A small-molecule ligand and the protein it binds are described below.
Small molecule (SMILES): O=C(O)CCCC[C@H]1[C@H]2NC(=O)N[C@H]2C[S@@]1=O

Binding-site contacts:
Ligand atom N2 contacts residue PHE5 of chain 1.A at 3.1 Å.
Ligand atom C10 contacts residue TYR21 of chain 1.A at 3.6 Å (hydrophobic).
Ligand atom C3 contacts residue HIS47 of chain 1.A at 4.2 Å.
Ligand atom C10 contacts residue ILE9 of chain 1.A at 3.6 Å (hydrophobic).
Ligand atom C11 contacts residue SER22 of chain 1.A at 4.2 Å.
Ligand atom C9 contacts residue TYR21 of chain 1.A at 3.6 Å (hydrophobic).
Ligand atom C3 contacts residue PHE5 of chain 1.A at 3.5 Å (hydrophobic).
Ligand atom C2 contacts residue HIS47 of chain 1.A at 3.8 Å.
Ligand atom O12 contacts residue TYR21 of chain 1.A at 3.6 Å (h-bond).
Ligand atom C2 contacts residue PHE5 of chain 1.A at 4.1 Å (hydrophobic).
Ligand atom O3 contacts residue PHE5 of chain 1.A at 3.7 Å.
Ligand atom S1 contacts residue HIS47 of chain 1.A at 3.8 Å.
Ligand atom C9 contacts residue PHE5 of chain 1.A at 3.5 Å (hydrophobic).
Ligand atom C8 contacts residue TYR21 of chain 1.A at 2.9 Å (hydrophobic).
Ligand atom C6 contacts residue HIS47 of chain 1.A at 3.9 Å.
Ligand atom N1 contacts residue PHE5 of chain 1.A at 3.8 Å.
Ligand atom C8 contacts residue PHE96 of chain 1.A at 4.0 Å (hydrophobic).
Ligand atom O10 contacts residue ASP48 of chain 1.A at 3.0 Å (salt-bridge).
Ligand atom N1 contacts residue HIS47 of chain 1.A at 3.4 Å.
Ligand atom C11 contacts residue TYR21 of chain 1.A at 4.1 Å (hydrophobic).
Ligand atom C7 contacts residue TYR21 of chain 1.A at 3.1 Å (hydrophobic).
Ligand atom C7 contacts residue GLY29 of chain 1.A at 3.4 Å.
Ligand atom C7 contacts residue CYS28 of chain 1.A at 3.9 Å (hydrophobic).
Ligand atom O10 contacts residue HIS47 of chain 1.A at 2.9 Å (h-bond).
Ligand atom O10 contacts residue CYS44 of chain 1.A at 3.2 Å (h-bond).
Ligand atom C4 contacts residue PHE5 of chain 1.A at 3.0 Å (hydrophobic).
Ligand atom O3 contacts residue LEU2 of chain 1.A at 3.0 Å.
Ligand atom C5 contacts residue PHE5 of chain 1.A at 3.9 Å (hydrophobic).
Ligand atom N1 contacts residue TYR51 of chain 1.A at 3.6 Å.
Ligand atom S1 contacts residue GLY29 of chain 1.A at 4.0 Å.
Ligand atom O10 contacts residue TYR27 of chain 1.A at 4.1 Å.
Ligand atom S1 contacts residue ASP48 of chain 1.A at 3.5 Å (salt-bridge).
Ligand atom O12 contacts residue SER22 of chain 1.A at 3.3 Å.
Ligand atom C5 contacts residue HIS47 of chain 1.A at 3.0 Å.
Ligand atom C10 contacts residue ALA17 of chain 1.A at 3.7 Å (hydrophobic).
Ligand atom C4 contacts residue HIS47 of chain 1.A at 3.3 Å.
Ligand atom S1 contacts residue TYR27 of chain 1.A at 3.6 Å.
Ligand atom C5 contacts residue TYR51 of chain 1.A at 4.1 Å (hydrophobic).
Ligand atom C6 contacts residue ASP48 of chain 1.A at 3.6 Å.
Ligand atom C9 contacts residue ILE9 of chain 1.A at 3.5 Å (hydrophobic).

Sequence of chain 1.A:
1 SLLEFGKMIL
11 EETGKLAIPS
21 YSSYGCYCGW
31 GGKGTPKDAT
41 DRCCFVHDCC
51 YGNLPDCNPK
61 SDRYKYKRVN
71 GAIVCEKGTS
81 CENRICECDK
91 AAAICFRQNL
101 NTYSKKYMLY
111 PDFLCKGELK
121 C